A small-molecule ligand and the protein it binds are described below.
Small molecule (SMILES): OC[C@H]1O[C@H](O)[C@@H](O)[C@@H](O)[C@@H]1O

Sequence of chain 1.A:
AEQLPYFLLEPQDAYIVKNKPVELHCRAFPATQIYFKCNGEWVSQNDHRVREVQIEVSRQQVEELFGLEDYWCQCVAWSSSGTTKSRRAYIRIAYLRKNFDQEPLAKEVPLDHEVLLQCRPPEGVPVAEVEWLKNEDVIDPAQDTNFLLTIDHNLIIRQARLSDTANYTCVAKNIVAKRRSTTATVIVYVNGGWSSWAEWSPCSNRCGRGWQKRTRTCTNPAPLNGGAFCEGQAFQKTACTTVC

Binding-site contacts:
Ligand atom O5 contacts residue ARG247 of chain 1.A at 4.0 Å.
Ligand atom C2 contacts residue TRP225 of chain 1.A at 2.9 Å (hydrophobic).
Ligand atom C1 contacts residue ARG247 of chain 1.A at 4.2 Å.
Ligand atom O2 contacts residue CYS261 of chain 1.A at 4.4 Å.
Ligand atom O6 contacts residue ARG247 of chain 1.A at 3.9 Å.
Ligand atom O2 contacts residue TRP225 of chain 1.A at 2.9 Å (h-bond).
Ligand atom C3 contacts residue TRP225 of chain 1.A at 4.1 Å (hydrophobic).
Ligand atom C1 contacts residue TRP225 of chain 1.A at 1.5 Å (hydrophobic).
Ligand atom O4 contacts residue GLU262 of chain 1.A at 3.6 Å.
Ligand atom O2 contacts residue GLY224 of chain 1.A at 3.4 Å.
Ligand atom C4 contacts residue TRP225 of chain 1.A at 4.5 Å (hydrophobic).
Ligand atom O2 contacts residue GLY223 of chain 1.A at 4.4 Å.
Ligand atom O5 contacts residue TRP225 of chain 1.A at 2.4 Å.
Ligand atom O5 contacts residue GLU262 of chain 1.A at 3.6 Å.
Ligand atom C6 contacts residue TRP225 of chain 1.A at 4.3 Å (hydrophobic).
Ligand atom C5 contacts residue TRP225 of chain 1.A at 3.8 Å (hydrophobic).
Ligand atom C5 contacts residue GLU262 of chain 1.A at 4.4 Å.
Ligand atom C1 contacts residue GLU262 of chain 1.A at 4.1 Å.